Sequence of chain 22.A:
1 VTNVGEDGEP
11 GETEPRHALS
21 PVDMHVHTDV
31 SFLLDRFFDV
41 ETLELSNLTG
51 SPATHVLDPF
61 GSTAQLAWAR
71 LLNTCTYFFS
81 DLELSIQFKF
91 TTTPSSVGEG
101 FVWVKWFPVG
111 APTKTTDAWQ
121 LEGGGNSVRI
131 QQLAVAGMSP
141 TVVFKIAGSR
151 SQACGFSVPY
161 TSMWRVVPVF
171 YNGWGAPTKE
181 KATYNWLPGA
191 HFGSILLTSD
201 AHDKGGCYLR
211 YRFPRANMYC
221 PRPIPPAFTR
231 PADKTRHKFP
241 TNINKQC

A protein and the small-molecule ligand that binds it are described below.
Small molecule (SMILES): CC(=O)N[C@H]1[C@H]([C@H](O)[C@H](O)CO)O[C@@](O[C@H]2[C@@H](O)[C@@H](CO)O[C@@H](O[C@H]3[C@H](O)[C@@H](O)[C@@H](O)O[C@@H]3CO)[C@@H]2O)(C(=O)O)C[C@@H]1O

Binding-site contacts:
Ligand atom O9 contacts residue THR42 of chain 23.A at 4.0 Å.
Ligand atom C8 contacts residue GLN120 of chain 22.A at 4.1 Å.
Ligand atom O9 contacts residue GLN120 of chain 22.A at 3.5 Å (h-bond).
Ligand atom C4 contacts residue ALA118 of chain 22.A at 4.0 Å (hydrophobic).
Ligand atom C10 contacts residue GLN65 of chain 23.A at 4.5 Å.
Ligand atom O1A contacts residue ALA118 of chain 22.A at 4.5 Å.
Ligand atom O1A contacts residue ARG129 of chain 22.A at 3.3 Å (salt-bridge).
Ligand atom C8 contacts residue ALA118 of chain 22.A at 4.3 Å (hydrophobic).
Ligand atom O8 contacts residue ALA118 of chain 22.A at 3.8 Å.
Ligand atom N5 contacts residue ALA118 of chain 22.A at 2.8 Å (h-bond).
Ligand atom O8 contacts residue GLN120 of chain 22.A at 2.8 Å (h-bond).
Ligand atom O10 contacts residue ALA64 of chain 23.A at 3.8 Å.
Ligand atom C11 contacts residue GLN132 of chain 22.A at 4.3 Å.
Ligand atom C10 contacts residue ALA64 of chain 23.A at 4.5 Å (hydrophobic).
Ligand atom O1B contacts residue ARG129 of chain 22.A at 3.9 Å.
Ligand atom C1 contacts residue ARG129 of chain 22.A at 4.0 Å.
Ligand atom C11 contacts residue GLN65 of chain 23.A at 3.7 Å.
Ligand atom C9 contacts residue TRP119 of chain 22.A at 4.3 Å (hydrophobic).
Ligand atom C7 contacts residue ALA118 of chain 22.A at 3.6 Å (hydrophobic).
Ligand atom O8 contacts residue TRP119 of chain 22.A at 3.8 Å.
Ligand atom C11 contacts residue ALA118 of chain 22.A at 3.9 Å (hydrophobic).
Ligand atom C10 contacts residue ALA118 of chain 22.A at 3.8 Å (hydrophobic).
Ligand atom C11 contacts residue TRP119 of chain 22.A at 4.4 Å (hydrophobic).
Ligand atom O10 contacts residue GLN65 of chain 23.A at 4.0 Å.
Ligand atom C6 contacts residue ALA118 of chain 22.A at 3.4 Å (hydrophobic).
Ligand atom C5 contacts residue ALA118 of chain 22.A at 3.6 Å (hydrophobic).

Sequence of chain 23.A:
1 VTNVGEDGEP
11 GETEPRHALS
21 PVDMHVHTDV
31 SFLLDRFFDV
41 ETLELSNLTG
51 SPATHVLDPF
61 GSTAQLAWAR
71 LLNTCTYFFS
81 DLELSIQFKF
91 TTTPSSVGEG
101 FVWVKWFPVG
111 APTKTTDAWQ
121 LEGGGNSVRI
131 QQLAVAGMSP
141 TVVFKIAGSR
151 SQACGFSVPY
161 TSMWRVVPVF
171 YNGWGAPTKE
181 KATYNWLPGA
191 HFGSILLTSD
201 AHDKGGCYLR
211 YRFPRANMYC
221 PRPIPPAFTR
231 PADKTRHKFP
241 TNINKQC